This small molecule binds to this protein.
Small molecule (SMILES): CC(=O)N[C@@H]1[C@@H](O[C@@H]2O[C@H](CO)[C@H](O)[C@H](O[C@]3(C(=O)O)C[C@H](O)[C@@H](NC(C)=O)[C@H]([C@H](O)[C@H](O)CO)O3)[C@H]2O)[C@H](O)[C@@H](CO[C@]2(C(=O)O)C[C@H](O)[C@@H](NC(C)=O)[C@H]([C@H](O)[C@H](O)CO)O2)O[C@H]1O

Sequence of chain 1.D:
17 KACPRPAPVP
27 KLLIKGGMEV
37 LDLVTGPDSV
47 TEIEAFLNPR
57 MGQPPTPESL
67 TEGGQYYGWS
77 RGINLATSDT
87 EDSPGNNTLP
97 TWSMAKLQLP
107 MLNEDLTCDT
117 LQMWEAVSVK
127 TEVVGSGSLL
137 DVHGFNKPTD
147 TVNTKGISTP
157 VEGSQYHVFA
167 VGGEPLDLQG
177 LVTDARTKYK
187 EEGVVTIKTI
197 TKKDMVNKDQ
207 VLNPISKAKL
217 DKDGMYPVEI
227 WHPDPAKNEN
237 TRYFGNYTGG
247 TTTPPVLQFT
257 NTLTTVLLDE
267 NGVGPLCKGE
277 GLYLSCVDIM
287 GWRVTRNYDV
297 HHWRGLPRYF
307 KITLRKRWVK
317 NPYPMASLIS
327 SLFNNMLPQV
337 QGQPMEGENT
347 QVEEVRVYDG

Binding-site contacts:
Ligand atom O4 contacts residue TYR72 of chain 1.C at 4.0 Å.
Ligand atom C4 contacts residue GLY78 of chain 1.C at 3.5 Å.
Ligand atom O3 contacts residue GLY78 of chain 1.C at 3.5 Å.
Ligand atom C7 contacts residue TYR72 of chain 1.C at 4.3 Å (hydrophobic).
Ligand atom C3 contacts residue ARG77 of chain 1.C at 4.3 Å.
Ligand atom C3 contacts residue HIS298 of chain 1.C at 4.0 Å.
Ligand atom N5 contacts residue TYR72 of chain 1.C at 2.9 Å (h-bond).
Ligand atom O4 contacts residue ASN80 of chain 1.C at 4.4 Å.
Ligand atom O6 contacts residue ASN93 of chain 1.C at 4.3 Å.
Ligand atom O4 contacts residue ILE79 of chain 1.C at 3.9 Å.
Ligand atom O8 contacts residue ARG77 of chain 1.C at 3.5 Å (salt-bridge).
Ligand atom C3 contacts residue GLY78 of chain 1.C at 4.1 Å.
Ligand atom C1 contacts residue ARG77 of chain 1.C at 3.4 Å.
Ligand atom C5 contacts residue TYR72 of chain 1.C at 3.5 Å (hydrophobic).
Ligand atom C4 contacts residue TYR72 of chain 1.C at 3.5 Å (hydrophobic).
Ligand atom C11 contacts residue TYR72 of chain 1.C at 4.2 Å (hydrophobic).
Ligand atom C10 contacts residue TYR72 of chain 1.C at 4.0 Å (hydrophobic).
Ligand atom O4 contacts residue THR291 of chain 1.C at 3.9 Å.
Ligand atom C1 contacts residue GLY78 of chain 1.C at 4.0 Å.
Ligand atom O4 contacts residue GLY78 of chain 1.C at 3.4 Å.
Ligand atom C1 contacts residue TYR72 of chain 1.C at 4.3 Å (hydrophobic).
Ligand atom O1A contacts residue ARG77 of chain 1.C at 2.9 Å (salt-bridge).
Ligand atom O1B contacts residue TYR72 of chain 1.C at 4.2 Å.
Ligand atom C2 contacts residue GLY78 of chain 1.C at 4.0 Å.
Ligand atom O1B contacts residue SER89 of chain 1.C at 4.4 Å.
Ligand atom O1A contacts residue TYR72 of chain 1.C at 4.0 Å.
Ligand atom O1A contacts residue GLY78 of chain 1.C at 3.1 Å (h-bond).
Ligand atom O4 contacts residue HIS298 of chain 1.C at 3.1 Å (h-bond).
Ligand atom O1B contacts residue ARG77 of chain 1.C at 3.1 Å (salt-bridge).
Ligand atom C6 contacts residue TYR72 of chain 1.C at 3.7 Å (hydrophobic).
Ligand atom C11 contacts residue ASP85 of chain 1.D at 4.0 Å.
Ligand atom C3 contacts residue GLY78 of chain 1.C at 3.8 Å.
Ligand atom C4 contacts residue HIS298 of chain 1.C at 3.9 Å.
Ligand atom C6 contacts residue ASN93 of chain 1.C at 3.9 Å.
Ligand atom O10 contacts residue ASN293 of chain 1.C at 4.5 Å.
Ligand atom C8 contacts residue ARG77 of chain 1.C at 4.4 Å.
Ligand atom O8 contacts residue TYR72 of chain 1.C at 4.0 Å.

Sequence of chain 1.C:
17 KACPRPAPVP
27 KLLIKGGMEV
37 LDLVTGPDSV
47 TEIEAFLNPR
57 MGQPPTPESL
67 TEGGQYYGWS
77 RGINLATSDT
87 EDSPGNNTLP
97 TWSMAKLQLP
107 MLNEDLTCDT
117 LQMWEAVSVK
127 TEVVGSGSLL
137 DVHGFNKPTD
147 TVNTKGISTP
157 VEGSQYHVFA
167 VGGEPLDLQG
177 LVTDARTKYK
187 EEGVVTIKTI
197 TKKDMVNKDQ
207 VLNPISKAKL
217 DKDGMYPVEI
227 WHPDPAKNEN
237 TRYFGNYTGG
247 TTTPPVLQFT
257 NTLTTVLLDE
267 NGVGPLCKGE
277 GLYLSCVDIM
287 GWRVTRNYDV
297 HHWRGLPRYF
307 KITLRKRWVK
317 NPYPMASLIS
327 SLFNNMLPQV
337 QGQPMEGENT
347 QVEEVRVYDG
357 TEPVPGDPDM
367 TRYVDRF